A small-molecule ligand and the protein it binds are described below.
Small molecule (SMILES): O=C(O)[C@@](O)(COP(=O)(O)O)[C@H](O)[C@H](O)COP(=O)(O)O

Binding-site contacts:
Ligand atom O7 contacts residue GLU60 of chain 2.D at 3.3 Å (salt-bridge).
Ligand atom O6P contacts residue ARG295 of chain 1.B at 2.8 Å (salt-bridge).
Ligand atom O3P contacts residue THR65 of chain 2.D at 3.4 Å (h-bond).
Ligand atom O5P contacts residue HIS327 of chain 1.B at 2.7 Å (h-bond).
Ligand atom O2 contacts residue LYS175 of chain 1.B at 2.9 Å (salt-bridge).
Ligand atom O6 contacts residue LYS175 of chain 1.B at 3.4 Å (salt-bridge).
Ligand atom O3P contacts residue TRP66 of chain 2.D at 3.2 Å.
Ligand atom C contacts residue LYS175 of chain 1.B at 3.4 Å.
Ligand atom O2 contacts residue ASP203 of chain 1.B at 3.4 Å (salt-bridge).
Ligand atom O5P contacts residue SER379 of chain 1.B at 3.2 Å (h-bond).
Ligand atom O1P contacts residue LYS175 of chain 1.B at 3.4 Å.
Ligand atom O1P contacts residue THR65 of chain 2.D at 2.6 Å (h-bond).
Ligand atom O6 contacts residue MG1 of chain 1.R at 2.1 Å.
Ligand atom O2 contacts residue MG1 of chain 1.R at 2.3 Å.
Ligand atom O3 contacts residue GLU204 of chain 1.B at 3.0 Å (salt-bridge).
Ligand atom O6 contacts residue LYS177 of chain 1.B at 2.8 Å (salt-bridge).
Ligand atom O3 contacts residue MG1 of chain 1.R at 2.2 Å.
Ligand atom C contacts residue ASN123 of chain 2.D at 3.5 Å.
Ligand atom O6 contacts residue ASN123 of chain 2.D at 3.0 Å (h-bond).
Ligand atom O1 contacts residue LYS175 of chain 1.B at 3.2 Å (salt-bridge).
Ligand atom O2 contacts residue THR173 of chain 1.B at 2.8 Å (h-bond).
Ligand atom C contacts residue MG1 of chain 1.R at 2.8 Å.
Ligand atom O2 contacts residue KCX201 of chain 1.B at 3.2 Å (h-bond).
Ligand atom C3 contacts residue KCX201 of chain 1.B at 3.0 Å.
Ligand atom O3 contacts residue KCX201 of chain 1.B at 2.5 Å (h-bond).
Ligand atom O3P contacts residue LYS334 of chain 1.B at 2.9 Å (salt-bridge).
Ligand atom O4 contacts residue GLY380 of chain 1.B at 3.4 Å (h-bond).
Ligand atom O2P contacts residue GLY403 of chain 1.B at 2.9 Å (h-bond).
Ligand atom O4P contacts residue ARG295 of chain 1.B at 2.8 Å (salt-bridge).
Ligand atom O1P contacts residue GLY404 of chain 1.B at 2.8 Å (h-bond).
Ligand atom O3P contacts residue GLY381 of chain 1.B at 2.8 Å (h-bond).
Ligand atom C3 contacts residue MG1 of chain 1.R at 3.0 Å.
Ligand atom O3P contacts residue GLY380 of chain 1.B at 3.2 Å.
Ligand atom O6 contacts residue ASP203 of chain 1.B at 3.0 Å (salt-bridge).
Ligand atom O7 contacts residue LYS334 of chain 1.B at 2.9 Å (salt-bridge).
Ligand atom O3 contacts residue HIS294 of chain 1.B at 3.0 Å (h-bond).
Ligand atom P1 contacts residue THR65 of chain 2.D at 3.4 Å.
Ligand atom O4 contacts residue SER379 of chain 1.B at 2.9 Å (h-bond).
Ligand atom O6 contacts residue GLU204 of chain 1.B at 3.1 Å (salt-bridge).
Ligand atom C2 contacts residue MG1 of chain 1.R at 2.9 Å.

Sequence of chain 1.B:
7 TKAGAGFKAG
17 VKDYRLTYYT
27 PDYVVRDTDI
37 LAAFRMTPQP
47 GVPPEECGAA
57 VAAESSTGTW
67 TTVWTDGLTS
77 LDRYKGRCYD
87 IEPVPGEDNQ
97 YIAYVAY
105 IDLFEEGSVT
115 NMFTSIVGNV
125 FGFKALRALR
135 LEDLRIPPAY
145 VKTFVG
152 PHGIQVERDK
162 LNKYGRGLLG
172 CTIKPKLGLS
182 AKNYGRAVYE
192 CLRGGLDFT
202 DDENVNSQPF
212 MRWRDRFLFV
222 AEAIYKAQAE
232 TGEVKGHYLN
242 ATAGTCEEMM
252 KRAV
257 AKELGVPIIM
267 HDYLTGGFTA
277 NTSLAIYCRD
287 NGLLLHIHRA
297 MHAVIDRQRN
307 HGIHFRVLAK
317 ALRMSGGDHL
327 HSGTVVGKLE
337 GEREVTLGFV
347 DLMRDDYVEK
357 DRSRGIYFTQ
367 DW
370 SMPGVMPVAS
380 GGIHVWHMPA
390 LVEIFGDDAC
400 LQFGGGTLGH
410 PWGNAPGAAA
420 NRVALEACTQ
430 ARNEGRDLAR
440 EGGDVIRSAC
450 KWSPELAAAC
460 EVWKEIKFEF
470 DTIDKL

Sequence of chain 2.D:
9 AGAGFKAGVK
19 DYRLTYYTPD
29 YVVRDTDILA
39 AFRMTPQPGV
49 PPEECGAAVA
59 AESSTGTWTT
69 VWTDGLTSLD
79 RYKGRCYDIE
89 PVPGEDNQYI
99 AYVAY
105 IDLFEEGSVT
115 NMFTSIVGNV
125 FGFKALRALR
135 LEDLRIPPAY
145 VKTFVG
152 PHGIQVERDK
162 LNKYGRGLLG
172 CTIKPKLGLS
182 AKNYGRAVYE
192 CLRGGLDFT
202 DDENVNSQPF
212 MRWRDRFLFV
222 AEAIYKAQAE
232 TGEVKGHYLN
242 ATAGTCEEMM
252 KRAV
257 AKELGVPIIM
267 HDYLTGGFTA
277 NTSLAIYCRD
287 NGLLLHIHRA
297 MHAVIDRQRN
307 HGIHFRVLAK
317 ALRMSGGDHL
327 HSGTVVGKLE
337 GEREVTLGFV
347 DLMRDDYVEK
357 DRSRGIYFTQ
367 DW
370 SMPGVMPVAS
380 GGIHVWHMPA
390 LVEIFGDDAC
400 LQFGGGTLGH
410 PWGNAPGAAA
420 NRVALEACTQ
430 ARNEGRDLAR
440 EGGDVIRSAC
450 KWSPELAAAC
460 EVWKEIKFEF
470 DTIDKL